Sequence of chain 1.E:
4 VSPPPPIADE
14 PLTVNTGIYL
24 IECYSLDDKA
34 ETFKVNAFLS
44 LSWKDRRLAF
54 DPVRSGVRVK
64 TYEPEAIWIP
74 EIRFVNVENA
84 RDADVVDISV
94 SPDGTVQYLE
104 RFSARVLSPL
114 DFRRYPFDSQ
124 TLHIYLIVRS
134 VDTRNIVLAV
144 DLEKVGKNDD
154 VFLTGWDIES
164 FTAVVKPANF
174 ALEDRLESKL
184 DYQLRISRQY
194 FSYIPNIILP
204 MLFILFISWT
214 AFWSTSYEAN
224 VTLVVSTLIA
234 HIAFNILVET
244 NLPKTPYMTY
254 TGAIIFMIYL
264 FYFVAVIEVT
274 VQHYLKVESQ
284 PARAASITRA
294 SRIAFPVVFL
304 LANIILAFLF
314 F

A protein and the small-molecule ligand that binds it are described below.
Small molecule (SMILES): O=C(O)CBr

Binding-site contacts:
Ligand atom C2 contacts residue ARG104 of chain 1.D at 4.1 Å.
Ligand atom C1 contacts residue ARG76 of chain 1.E at 3.5 Å.
Ligand atom O1 contacts residue PHE41 of chain 1.D at 4.0 Å.
Ligand atom C1 contacts residue ILE130 of chain 1.E at 3.7 Å (hydrophobic).
Ligand atom C1 contacts residue ARG104 of chain 1.D at 3.6 Å.
Ligand atom BR2 contacts residue ARG104 of chain 1.D at 3.7 Å.
Ligand atom O1 contacts residue ARG104 of chain 1.D at 2.7 Å (salt-bridge).
Ligand atom O2 contacts residue ARG76 of chain 1.E at 2.8 Å (salt-bridge).
Ligand atom O2 contacts residue ILE130 of chain 1.E at 3.4 Å.
Ligand atom C2 contacts residue ILE24 of chain 1.D at 4.0 Å (hydrophobic).
Ligand atom O2 contacts residue PHE41 of chain 1.D at 3.8 Å.
Ligand atom C2 contacts residue GLU180 of chain 1.E at 4.0 Å.
Ligand atom BR2 contacts residue VAL78 of chain 1.E at 3.6 Å.
Ligand atom C1 contacts residue GLU180 of chain 1.E at 3.8 Å.
Ligand atom O2 contacts residue GLU180 of chain 1.E at 2.7 Å (salt-bridge).
Ligand atom O1 contacts residue ARG76 of chain 1.E at 2.7 Å (salt-bridge).
Ligand atom C2 contacts residue PHE41 of chain 1.D at 3.4 Å (hydrophobic).
Ligand atom C2 contacts residue LEU175 of chain 1.E at 4.3 Å (hydrophobic).
Ligand atom O1 contacts residue ILE130 of chain 1.E at 3.9 Å.
Ligand atom BR2 contacts residue ILE24 of chain 1.D at 3.6 Å.
Ligand atom C2 contacts residue ILE130 of chain 1.E at 4.4 Å (hydrophobic).
Ligand atom C1 contacts residue PHE41 of chain 1.D at 3.5 Å (hydrophobic).
Ligand atom BR2 contacts residue ILE130 of chain 1.E at 4.2 Å.

Sequence of chain 1.D:
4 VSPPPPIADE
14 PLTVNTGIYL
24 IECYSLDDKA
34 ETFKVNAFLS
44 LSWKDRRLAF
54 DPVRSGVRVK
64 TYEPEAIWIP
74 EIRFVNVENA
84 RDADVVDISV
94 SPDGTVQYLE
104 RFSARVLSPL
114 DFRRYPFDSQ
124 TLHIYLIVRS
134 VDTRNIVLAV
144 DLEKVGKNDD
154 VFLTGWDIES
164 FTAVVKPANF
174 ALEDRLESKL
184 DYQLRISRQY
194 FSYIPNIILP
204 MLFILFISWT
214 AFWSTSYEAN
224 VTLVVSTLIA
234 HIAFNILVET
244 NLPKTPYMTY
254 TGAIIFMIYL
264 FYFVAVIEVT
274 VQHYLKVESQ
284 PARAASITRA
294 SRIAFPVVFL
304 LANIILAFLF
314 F